This protein binds this small molecule.
Small molecule (SMILES): CC(=O)N[C@@H]1[C@@H](O)[C@H](O)[C@@H](CO)O[C@H]1O

Sequence of chain 1.A:
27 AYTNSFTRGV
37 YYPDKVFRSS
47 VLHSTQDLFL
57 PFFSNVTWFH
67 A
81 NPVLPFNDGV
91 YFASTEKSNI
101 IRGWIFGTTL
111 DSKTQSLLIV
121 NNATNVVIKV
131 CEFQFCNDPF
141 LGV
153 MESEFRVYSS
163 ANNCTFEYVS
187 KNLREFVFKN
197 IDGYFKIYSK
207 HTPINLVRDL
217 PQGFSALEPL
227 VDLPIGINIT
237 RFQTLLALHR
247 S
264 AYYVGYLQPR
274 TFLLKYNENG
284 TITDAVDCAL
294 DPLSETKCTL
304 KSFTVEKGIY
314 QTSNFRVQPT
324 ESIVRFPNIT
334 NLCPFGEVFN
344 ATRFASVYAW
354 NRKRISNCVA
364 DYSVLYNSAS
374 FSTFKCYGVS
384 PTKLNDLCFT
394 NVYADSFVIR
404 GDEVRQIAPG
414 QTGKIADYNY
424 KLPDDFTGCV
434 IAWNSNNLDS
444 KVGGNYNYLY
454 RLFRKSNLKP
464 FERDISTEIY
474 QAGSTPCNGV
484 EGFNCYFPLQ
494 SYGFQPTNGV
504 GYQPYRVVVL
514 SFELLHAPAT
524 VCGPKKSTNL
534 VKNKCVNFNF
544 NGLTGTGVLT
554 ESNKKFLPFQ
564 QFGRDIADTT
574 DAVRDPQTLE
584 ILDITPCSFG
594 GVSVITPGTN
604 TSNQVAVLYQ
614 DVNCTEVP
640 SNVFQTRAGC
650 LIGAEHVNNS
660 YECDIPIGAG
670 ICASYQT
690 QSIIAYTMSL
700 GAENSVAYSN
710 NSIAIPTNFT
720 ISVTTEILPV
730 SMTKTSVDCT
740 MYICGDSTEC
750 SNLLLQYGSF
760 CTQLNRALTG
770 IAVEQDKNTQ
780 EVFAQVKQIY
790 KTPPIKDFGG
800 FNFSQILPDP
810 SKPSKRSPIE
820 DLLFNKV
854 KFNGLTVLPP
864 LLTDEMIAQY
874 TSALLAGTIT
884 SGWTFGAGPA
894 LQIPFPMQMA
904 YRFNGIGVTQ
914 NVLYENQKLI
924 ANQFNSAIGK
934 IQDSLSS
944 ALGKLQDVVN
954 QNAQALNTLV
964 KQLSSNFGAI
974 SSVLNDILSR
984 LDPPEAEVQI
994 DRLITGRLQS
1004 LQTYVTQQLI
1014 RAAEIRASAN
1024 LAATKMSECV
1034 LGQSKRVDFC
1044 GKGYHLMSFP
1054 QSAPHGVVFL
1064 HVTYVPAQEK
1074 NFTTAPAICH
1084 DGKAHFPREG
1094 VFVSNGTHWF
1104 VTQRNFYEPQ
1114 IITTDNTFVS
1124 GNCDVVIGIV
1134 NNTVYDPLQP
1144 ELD

Binding-site contacts:
Ligand atom C5 contacts residue VAL127 of chain 1.A at 3.6 Å (hydrophobic).
Ligand atom N2 contacts residue ASN122 of chain 1.A at 2.9 Å (h-bond).
Ligand atom C2 contacts residue THR124 of chain 1.A at 4.3 Å.
Ligand atom O5 contacts residue VAL127 of chain 1.A at 3.9 Å.
Ligand atom C8 contacts residue THR124 of chain 1.A at 3.5 Å.
Ligand atom C7 contacts residue THR124 of chain 1.A at 3.9 Å.
Ligand atom O6 contacts residue VAL127 of chain 1.A at 4.2 Å.
Ligand atom C1 contacts residue VAL127 of chain 1.A at 4.4 Å (hydrophobic).
Ligand atom C6 contacts residue VAL127 of chain 1.A at 3.8 Å (hydrophobic).
Ligand atom C2 contacts residue ASN122 of chain 1.A at 2.5 Å.
Ligand atom C1 contacts residue THR124 of chain 1.A at 4.0 Å.
Ligand atom O5 contacts residue ASN122 of chain 1.A at 2.4 Å (h-bond).
Ligand atom N2 contacts residue THR124 of chain 1.A at 3.3 Å.
Ligand atom C3 contacts residue ASN122 of chain 1.A at 3.8 Å.
Ligand atom C5 contacts residue ASN122 of chain 1.A at 3.7 Å.
Ligand atom C1 contacts residue ASN122 of chain 1.A at 1.4 Å.
Ligand atom O4 contacts residue VAL171 of chain 1.A at 4.3 Å.
Ligand atom C4 contacts residue ASN122 of chain 1.A at 4.3 Å.
Ligand atom C7 contacts residue ASN122 of chain 1.A at 4.0 Å.